Binding-site contacts:
Ligand atom C33 contacts residue PHE48 of chain 1.A at 3.6 Å (hydrophobic).
Ligand atom C27 contacts residue TYR84 of chain 1.A at 3.7 Å (hydrophobic).
Ligand atom C24 contacts residue TYR28 of chain 1.A at 3.8 Å (hydrophobic).
Ligand atom O32 contacts residue VAL57 of chain 1.A at 3.2 Å.
Ligand atom C4 contacts residue ASP39 of chain 1.A at 3.8 Å.
Ligand atom C28 contacts residue TRP61 of chain 1.A at 3.5 Å (hydrophobic).
Ligand atom C15 contacts residue TYR84 of chain 1.A at 3.5 Å (hydrophobic).
Ligand atom O17 contacts residue PHE101 of chain 1.A at 3.5 Å.
Ligand atom C23 contacts residue TYR84 of chain 1.A at 3.7 Å (hydrophobic).
Ligand atom O32 contacts residue ILE58 of chain 1.A at 2.9 Å (h-bond).
Ligand atom C19 contacts residue PHE48 of chain 1.A at 3.6 Å (hydrophobic).
Ligand atom O21 contacts residue PHE101 of chain 1.A at 3.5 Å.
Ligand atom O13 contacts residue ASP39 of chain 1.A at 2.7 Å (salt-bridge).
Ligand atom O3 contacts residue TYR28 of chain 1.A at 3.8 Å.
Ligand atom O13 contacts residue PHE38 of chain 1.A at 3.6 Å.
Ligand atom C52 contacts residue TYR84 of chain 1.A at 3.7 Å (hydrophobic).
Ligand atom C19 contacts residue TYR28 of chain 1.A at 3.6 Å (hydrophobic).
Ligand atom C52 contacts residue ALA83 of chain 1.A at 3.0 Å (hydrophobic).
Ligand atom C44 contacts residue TYR84 of chain 1.A at 3.3 Å (hydrophobic).
Ligand atom C45 contacts residue GLU56 of chain 1.A at 3.6 Å.
Ligand atom O31 contacts residue TYR84 of chain 1.A at 3.8 Å.
Ligand atom O17 contacts residue PHE38 of chain 1.A at 3.5 Å.
Ligand atom C12 contacts residue ASP39 of chain 1.A at 3.6 Å.
Ligand atom O3 contacts residue ASP39 of chain 1.A at 3.2 Å (salt-bridge).
Ligand atom C7 contacts residue ASP39 of chain 1.A at 3.4 Å.
Ligand atom C40 contacts residue TYR84 of chain 1.A at 3.7 Å (hydrophobic).
Ligand atom C45 contacts residue PHE48 of chain 1.A at 3.8 Å (hydrophobic).
Ligand atom O17 contacts residue ASP39 of chain 1.A at 3.2 Å (salt-bridge).
Ligand atom O56 contacts residue GLU56 of chain 1.A at 3.2 Å (salt-bridge).
Ligand atom C47 contacts residue ILE58 of chain 1.A at 3.8 Å (hydrophobic).
Ligand atom C53 contacts residue ARG44 of chain 1.A at 3.8 Å.
Ligand atom C33 contacts residue TRP61 of chain 1.A at 3.7 Å (hydrophobic).
Ligand atom O21 contacts residue TYR84 of chain 1.A at 2.7 Å (h-bond).
Ligand atom C1 contacts residue ASP39 of chain 1.A at 3.5 Å.
Ligand atom C29 contacts residue TYR28 of chain 1.A at 3.8 Å (hydrophobic).
Ligand atom C47 contacts residue TYR84 of chain 1.A at 3.8 Å (hydrophobic).
Ligand atom C16 contacts residue TYR84 of chain 1.A at 3.4 Å (hydrophobic).
Ligand atom C19 contacts residue ARG44 of chain 1.A at 3.5 Å.
Ligand atom O17 contacts residue TYR28 of chain 1.A at 3.4 Å.
Ligand atom C10 contacts residue TYR84 of chain 1.A at 3.5 Å (hydrophobic).

Sequence of chain 1.A:
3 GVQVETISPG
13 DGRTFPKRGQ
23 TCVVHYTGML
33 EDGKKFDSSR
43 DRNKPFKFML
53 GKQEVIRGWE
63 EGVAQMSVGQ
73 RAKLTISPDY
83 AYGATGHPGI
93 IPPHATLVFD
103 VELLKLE

This protein binds this small molecule.
Small molecule (SMILES): CC[C@H]1C(=O)C[C@H](O)[C@@H](C)[C@@H](/C(C)=C/[C@@H]2CC[C@@H](O)[C@H](OC)C2)OC(=O)[C@@H]2CCCCN2C(=O)C(=O)[C@]2(O)O[C@H]([C@@H](OC)C[C@@H](C)C[C@@]3(C)O[C@H]13)[C@@H](OC)C[C@H]2C